A small-molecule ligand and the protein it binds are described below.
Small molecule (SMILES): Cc1cn([C@H]2C[C@H](OP(=O)(O)O)[C@@H](CO)O2)c(=O)[nH]c1=O

Binding-site contacts:
Ligand atom N3 contacts residue ARG495 of chain 1.A at 3.3 Å.
Ligand atom O2 contacts residue ARG495 of chain 1.A at 2.9 Å (salt-bridge).
Ligand atom C5' contacts residue ARG163 of chain 1.A at 4.0 Å.
Ligand atom C5M contacts residue SER497 of chain 1.A at 3.2 Å.
Ligand atom N1 contacts residue ARG116 of chain 1.A at 3.9 Å.
Ligand atom C5' contacts residue ASP115 of chain 1.A at 3.8 Å.
Ligand atom OP1 contacts residue ARG116 of chain 1.A at 3.2 Å (salt-bridge).
Ligand atom O3' contacts residue ARG163 of chain 1.A at 3.8 Å.
Ligand atom C5 contacts residue ASP115 of chain 1.A at 4.2 Å.
Ligand atom C5 contacts residue SER497 of chain 1.A at 3.2 Å.
Ligand atom C6 contacts residue ASP115 of chain 1.A at 4.1 Å.
Ligand atom O5' contacts residue LEU114 of chain 1.A at 3.7 Å.
Ligand atom C5' contacts residue HIS367 of chain 1.A at 3.5 Å.
Ligand atom N3 contacts residue SER497 of chain 1.A at 4.0 Å.
Ligand atom C2' contacts residue ARG116 of chain 1.A at 3.0 Å.
Ligand atom C5M contacts residue GLU117 of chain 1.A at 3.4 Å.
Ligand atom O4 contacts residue ARG170 of chain 1.A at 3.4 Å (salt-bridge).
Ligand atom C5' contacts residue LEU114 of chain 1.A at 3.8 Å (hydrophobic).
Ligand atom C3' contacts residue ARG163 of chain 1.A at 3.2 Å.
Ligand atom C2 contacts residue ARG495 of chain 1.A at 3.6 Å.
Ligand atom P contacts residue ARG163 of chain 1.A at 3.8 Å.
Ligand atom C1' contacts residue ARG116 of chain 1.A at 3.9 Å.
Ligand atom C6 contacts residue ARG116 of chain 1.A at 3.7 Å.
Ligand atom C4 contacts residue ARG170 of chain 1.A at 3.7 Å.
Ligand atom C5 contacts residue ARG116 of chain 1.A at 3.8 Å.
Ligand atom C5M contacts residue ASP115 of chain 1.A at 2.9 Å.
Ligand atom OP3 contacts residue ARG116 of chain 1.A at 3.3 Å (salt-bridge).
Ligand atom O4 contacts residue THR498 of chain 1.A at 4.0 Å.
Ligand atom O5' contacts residue HIS367 of chain 1.A at 3.6 Å.
Ligand atom C4 contacts residue SER497 of chain 1.A at 3.0 Å.
Ligand atom C4' contacts residue HIS367 of chain 1.A at 3.8 Å.
Ligand atom O2 contacts residue ARG116 of chain 1.A at 4.1 Å.
Ligand atom OP3 contacts residue ARG163 of chain 1.A at 2.5 Å (salt-bridge).
Ligand atom O5' contacts residue ARG323 of chain 1.A at 3.7 Å.
Ligand atom OP2 contacts residue ARG163 of chain 1.A at 3.7 Å.
Ligand atom C2' contacts residue ARG163 of chain 1.A at 3.6 Å.
Ligand atom C2 contacts residue ARG116 of chain 1.A at 4.2 Å.
Ligand atom N3 contacts residue ARG170 of chain 1.A at 3.3 Å (salt-bridge).
Ligand atom O4 contacts residue SER497 of chain 1.A at 2.8 Å (h-bond).
Ligand atom C5M contacts residue ARG116 of chain 1.A at 3.6 Å.

Sequence of chain 1.A:
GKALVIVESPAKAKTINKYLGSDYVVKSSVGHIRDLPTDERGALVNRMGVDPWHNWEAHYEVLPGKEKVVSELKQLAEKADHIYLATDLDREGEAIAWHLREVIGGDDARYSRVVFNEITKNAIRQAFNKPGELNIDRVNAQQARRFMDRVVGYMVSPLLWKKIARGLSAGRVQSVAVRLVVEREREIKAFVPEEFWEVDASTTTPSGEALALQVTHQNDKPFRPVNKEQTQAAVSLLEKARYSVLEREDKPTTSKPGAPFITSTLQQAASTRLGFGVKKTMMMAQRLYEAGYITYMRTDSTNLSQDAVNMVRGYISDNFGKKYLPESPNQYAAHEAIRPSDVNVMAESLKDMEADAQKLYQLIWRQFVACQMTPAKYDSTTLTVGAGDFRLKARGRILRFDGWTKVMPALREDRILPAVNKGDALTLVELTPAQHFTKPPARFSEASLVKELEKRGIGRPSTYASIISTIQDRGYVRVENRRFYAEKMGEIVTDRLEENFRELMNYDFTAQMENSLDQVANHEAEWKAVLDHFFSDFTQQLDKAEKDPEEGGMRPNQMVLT